The protein below binds the small molecule below.
Small molecule (SMILES): O=C(O)CCC(=O)C(=O)O

Sequence of chain 2.A:
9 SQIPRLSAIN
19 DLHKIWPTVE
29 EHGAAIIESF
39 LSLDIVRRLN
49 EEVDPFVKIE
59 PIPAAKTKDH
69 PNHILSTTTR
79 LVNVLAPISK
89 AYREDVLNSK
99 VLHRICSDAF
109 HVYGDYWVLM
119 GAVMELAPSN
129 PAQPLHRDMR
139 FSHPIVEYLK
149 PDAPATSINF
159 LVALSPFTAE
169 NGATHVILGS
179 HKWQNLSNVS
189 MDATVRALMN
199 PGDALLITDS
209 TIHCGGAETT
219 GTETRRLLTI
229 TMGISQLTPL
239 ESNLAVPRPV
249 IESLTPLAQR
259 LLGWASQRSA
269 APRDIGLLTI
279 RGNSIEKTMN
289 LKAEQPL

Binding-site contacts:
Ligand atom O4 contacts residue LEU225 of chain 2.A at 3.8 Å.
Ligand atom C1 contacts residue HIS134 of chain 2.A at 3.8 Å.
Ligand atom C2 contacts residue GLN131 of chain 2.A at 3.0 Å.
Ligand atom C5 contacts residue ARG223 of chain 2.A at 3.6 Å.
Ligand atom C2 contacts residue HIS211 of chain 2.A at 4.2 Å.
Ligand atom O1 contacts residue NI1 of chain 2.B at 2.1 Å (h-bond).
Ligand atom O3 contacts residue GLY213 of chain 2.A at 3.8 Å.
Ligand atom C1 contacts residue 58J1 of chain 2.D at 3.8 Å.
Ligand atom O1 contacts residue HIS134 of chain 2.A at 3.1 Å (h-bond).
Ligand atom O5 contacts residue NI1 of chain 2.B at 2.2 Å (h-bond).
Ligand atom O2 contacts residue 58J1 of chain 2.D at 3.4 Å.
Ligand atom O2 contacts residue MET122 of chain 2.A at 3.9 Å.
Ligand atom C2 contacts residue NI1 of chain 2.B at 2.9 Å.
Ligand atom O5 contacts residue GLN131 of chain 2.A at 3.3 Å (h-bond).
Ligand atom O2 contacts residue GLN131 of chain 2.A at 3.0 Å (h-bond).
Ligand atom O1 contacts residue HIS211 of chain 2.A at 4.1 Å.
Ligand atom C1 contacts residue GLN131 of chain 2.A at 3.5 Å.
Ligand atom O2 contacts residue LEU73 of chain 2.A at 4.0 Å.
Ligand atom O1 contacts residue 58J1 of chain 2.D at 3.5 Å.
Ligand atom O4 contacts residue ARG223 of chain 2.A at 2.9 Å (salt-bridge).
Ligand atom O3 contacts residue ARG223 of chain 2.A at 2.9 Å (salt-bridge).
Ligand atom O4 contacts residue GLN131 of chain 2.A at 4.3 Å.
Ligand atom C2 contacts residue HIS134 of chain 2.A at 3.9 Å.
Ligand atom O4 contacts residue MET122 of chain 2.A at 4.2 Å.
Ligand atom O5 contacts residue HIS211 of chain 2.A at 3.1 Å (h-bond).
Ligand atom O4 contacts residue GLY213 of chain 2.A at 3.4 Å.
Ligand atom O2 contacts residue NI1 of chain 2.B at 4.0 Å.
Ligand atom C5 contacts residue LEU225 of chain 2.A at 3.8 Å (hydrophobic).
Ligand atom C4 contacts residue GLY213 of chain 2.A at 3.7 Å.
Ligand atom C1 contacts residue NI1 of chain 2.B at 2.8 Å.
Ligand atom O1 contacts residue GLN131 of chain 2.A at 4.3 Å.
Ligand atom C3 contacts residue MET122 of chain 2.A at 4.0 Å (hydrophobic).
Ligand atom O3 contacts residue THR172 of chain 2.A at 2.7 Å (h-bond).
Ligand atom C5 contacts residue GLY213 of chain 2.A at 3.4 Å.
Ligand atom O3 contacts residue LEU225 of chain 2.A at 3.7 Å.
Ligand atom C4 contacts residue GLN131 of chain 2.A at 3.6 Å.
Ligand atom C3 contacts residue GLN131 of chain 2.A at 3.2 Å.
Ligand atom O1 contacts residue ASP136 of chain 2.A at 3.3 Å (salt-bridge).
Ligand atom C5 contacts residue THR172 of chain 2.A at 3.9 Å.
Ligand atom O5 contacts residue HIS134 of chain 2.A at 3.3 Å (h-bond).